This small molecule binds to this protein.
Small molecule (SMILES): Cc1cn([C@H]2CC[C@@H](CO[P](=O)(O)O[P](=O)(O)OP(=O)(O)O)O2)c(=O)[nH]c1=O

Sequence of chain 1.B:
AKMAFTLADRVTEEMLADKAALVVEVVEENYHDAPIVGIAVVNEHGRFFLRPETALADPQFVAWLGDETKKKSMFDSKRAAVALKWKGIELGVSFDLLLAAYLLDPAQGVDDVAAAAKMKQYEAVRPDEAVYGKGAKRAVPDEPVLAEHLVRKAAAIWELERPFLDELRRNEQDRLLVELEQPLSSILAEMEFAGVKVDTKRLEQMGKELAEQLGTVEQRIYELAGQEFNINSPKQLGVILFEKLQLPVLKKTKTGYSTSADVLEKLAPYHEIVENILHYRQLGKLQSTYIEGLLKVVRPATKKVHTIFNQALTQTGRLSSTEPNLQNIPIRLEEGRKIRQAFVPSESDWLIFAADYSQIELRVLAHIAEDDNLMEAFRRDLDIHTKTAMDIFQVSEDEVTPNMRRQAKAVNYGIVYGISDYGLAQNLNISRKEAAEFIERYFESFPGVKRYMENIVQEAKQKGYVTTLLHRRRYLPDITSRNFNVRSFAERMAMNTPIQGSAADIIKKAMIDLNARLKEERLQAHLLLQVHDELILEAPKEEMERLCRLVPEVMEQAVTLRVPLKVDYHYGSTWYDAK

Binding-site contacts:
Ligand atom O3A contacts residue MG1 of chain 1.M at 3.3 Å.
Ligand atom C2' contacts residue TYR414 of chain 1.B at 3.4 Å (hydrophobic).
Ligand atom O1B contacts residue GLN360 of chain 1.B at 3.2 Å.
Ligand atom C5M contacts residue ARG333 of chain 1.B at 3.6 Å.
Ligand atom O1B contacts residue TYR414 of chain 1.B at 2.6 Å (h-bond).
Ligand atom N3 contacts residue DDG9 of chain 1.E at 3.5 Å (h-bond).
Ligand atom O3B contacts residue MG1 of chain 1.M at 3.4 Å.
Ligand atom PB contacts residue GLN360 of chain 1.B at 3.8 Å.
Ligand atom C1' contacts residue DDG9 of chain 1.E at 3.7 Å.
Ligand atom C4' contacts residue ASP534 of chain 1.B at 3.7 Å.
Ligand atom O2 contacts residue DDG9 of chain 1.E at 3.5 Å.
Ligand atom C5 contacts residue ARG333 of chain 1.B at 3.9 Å.
Ligand atom C5' contacts residue ASP534 of chain 1.B at 3.6 Å.
Ligand atom O2G contacts residue MG1 of chain 1.M at 3.8 Å.
Ligand atom PA contacts residue LYS410 of chain 1.B at 3.9 Å.
Ligand atom O1A contacts residue LYS410 of chain 1.B at 2.6 Å (salt-bridge).
Ligand atom O1G contacts residue MG1 of chain 1.M at 2.1 Å.
Ligand atom C5' contacts residue DDG9 of chain 1.E at 3.6 Å.
Ligand atom O3B contacts residue HIS386 of chain 1.B at 3.2 Å (h-bond).
Ligand atom C3' contacts residue TYR414 of chain 1.B at 3.3 Å (hydrophobic).
Ligand atom C6 contacts residue DDG9 of chain 1.E at 3.8 Å.
Ligand atom PG contacts residue LYS410 of chain 1.B at 3.9 Å.
Ligand atom N1 contacts residue DDG9 of chain 1.E at 3.7 Å.
Ligand atom O2B contacts residue MG1 of chain 1.M at 1.7 Å.
Ligand atom O1B contacts residue HIS386 of chain 1.B at 3.2 Å (h-bond).
Ligand atom O2B contacts residue GLN360 of chain 1.B at 3.5 Å (h-bond).
Ligand atom O3B contacts residue LYS410 of chain 1.B at 3.5 Å.
Ligand atom O3G contacts residue LYS410 of chain 1.B at 2.9 Å (salt-bridge).
Ligand atom O2G contacts residue GLN360 of chain 1.B at 3.1 Å (h-bond).
Ligand atom C4' contacts residue DDG9 of chain 1.E at 3.5 Å.
Ligand atom PB contacts residue MG1 of chain 1.M at 2.9 Å.
Ligand atom O2A contacts residue MG1 of chain 1.M at 2.0 Å.
Ligand atom PA contacts residue MG1 of chain 1.M at 3.1 Å.
Ligand atom PB contacts residue TYR414 of chain 1.B at 3.9 Å.
Ligand atom PB contacts residue HIS386 of chain 1.B at 3.9 Å.
Ligand atom PG contacts residue MG1 of chain 1.M at 3.2 Å.
Ligand atom O2G contacts residue ARG406 of chain 1.B at 3.4 Å (salt-bridge).
Ligand atom C2 contacts residue DDG9 of chain 1.E at 3.4 Å.
Ligand atom O4' contacts residue DDG9 of chain 1.E at 3.4 Å.
Ligand atom O3G contacts residue ARG406 of chain 1.B at 2.9 Å (salt-bridge).